This small molecule binds to this protein.
Small molecule (SMILES): Nc1nc2c(ncn2[C@H]2C[C@H](O)[C@@H](CO[P](=O)(O)O[P](=O)(O)OP(=O)(O)O)O2)c(=O)[nH]1

Binding-site contacts:
Ligand atom O3G contacts residue LYS231 of chain 1.E at 3.1 Å (salt-bridge).
Ligand atom C5 contacts residue TYR382 of chain 1.E at 3.9 Å (hydrophobic).
Ligand atom O3' contacts residue ASP283 of chain 1.E at 3.3 Å (salt-bridge).
Ligand atom PA contacts residue MG1 of chain 1.Y at 3.5 Å.
Ligand atom O3B contacts residue MG1 of chain 1.Z at 3.3 Å.
Ligand atom C2' contacts residue TYR382 of chain 1.E at 3.2 Å (hydrophobic).
Ligand atom C2' contacts residue ASP283 of chain 1.E at 3.6 Å.
Ligand atom O2A contacts residue ARG87 of chain 1.E at 3.7 Å.
Ligand atom O3A contacts residue MG1 of chain 1.Z at 3.5 Å.
Ligand atom N2 contacts residue VAL387 of chain 1.E at 3.9 Å.
Ligand atom N2 contacts residue GLU391 of chain 1.E at 3.4 Å (salt-bridge).
Ligand atom O1A contacts residue MG1 of chain 1.Y at 4.0 Å.
Ligand atom O2G contacts residue MG1 of chain 1.Y at 2.8 Å.
Ligand atom N1 contacts residue GLU391 of chain 1.E at 3.9 Å.
Ligand atom O1A contacts residue ASP275 of chain 1.E at 3.4 Å (salt-bridge).
Ligand atom PG contacts residue LYS213 of chain 1.E at 3.8 Å.
Ligand atom PG contacts residue MG1 of chain 1.Z at 3.3 Å.
Ligand atom O3A contacts residue MG1 of chain 1.Y at 3.9 Å.
Ligand atom O1G contacts residue LYS213 of chain 1.E at 2.5 Å (salt-bridge).
Ligand atom O1A contacts residue ASP139 of chain 1.E at 3.6 Å.
Ligand atom O2B contacts residue MG1 of chain 1.Z at 2.2 Å.
Ligand atom O2B contacts residue TYR279 of chain 1.E at 3.7 Å.
Ligand atom O2G contacts residue ASN183 of chain 1.E at 3.7 Å.
Ligand atom O3' contacts residue GLN74 of chain 1.E at 2.4 Å (h-bond).
Ligand atom C3' contacts residue TYR279 of chain 1.E at 3.8 Å (hydrophobic).
Ligand atom O1G contacts residue MG1 of chain 1.Z at 2.4 Å.
Ligand atom O1A contacts residue MG1 of chain 1.X at 2.7 Å.
Ligand atom O3' contacts residue VAL75 of chain 1.E at 3.4 Å.
Ligand atom N2 contacts residue VAL75 of chain 1.E at 3.1 Å (h-bond).
Ligand atom O3G contacts residue TYR214 of chain 1.E at 3.4 Å (h-bond).
Ligand atom O2A contacts residue ASP139 of chain 1.E at 3.2 Å (salt-bridge).
Ligand atom O1A contacts residue HIS90 of chain 1.E at 3.9 Å.
Ligand atom O1A contacts residue ARG87 of chain 1.E at 3.8 Å.
Ligand atom C4' contacts residue GLN74 of chain 1.E at 3.7 Å.
Ligand atom PB contacts residue MG1 of chain 1.Z at 3.2 Å.
Ligand atom C3' contacts residue GLN74 of chain 1.E at 3.5 Å.
Ligand atom O3G contacts residue ASN183 of chain 1.E at 3.9 Å.
Ligand atom O2A contacts residue MG1 of chain 1.Y at 2.2 Å.
Ligand atom C3' contacts residue ASP283 of chain 1.E at 3.6 Å.
Ligand atom C1' contacts residue GLN74 of chain 1.E at 3.9 Å.

Sequence of chain 1.E:
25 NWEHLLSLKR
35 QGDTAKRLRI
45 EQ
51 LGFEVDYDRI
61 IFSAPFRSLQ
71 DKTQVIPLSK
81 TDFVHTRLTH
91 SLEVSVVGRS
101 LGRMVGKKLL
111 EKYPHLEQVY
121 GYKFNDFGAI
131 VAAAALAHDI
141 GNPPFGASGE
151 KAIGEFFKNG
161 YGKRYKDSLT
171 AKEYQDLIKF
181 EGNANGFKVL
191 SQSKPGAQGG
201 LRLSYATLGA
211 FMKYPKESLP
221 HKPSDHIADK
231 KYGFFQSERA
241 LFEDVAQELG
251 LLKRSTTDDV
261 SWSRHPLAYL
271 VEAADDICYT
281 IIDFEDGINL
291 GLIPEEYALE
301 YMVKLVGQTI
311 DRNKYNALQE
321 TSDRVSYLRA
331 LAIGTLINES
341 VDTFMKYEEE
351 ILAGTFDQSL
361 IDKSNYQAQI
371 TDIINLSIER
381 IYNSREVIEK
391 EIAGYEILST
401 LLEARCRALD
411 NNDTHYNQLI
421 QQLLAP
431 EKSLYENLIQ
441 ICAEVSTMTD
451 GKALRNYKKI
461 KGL